This small molecule binds to this protein.
Small molecule (SMILES): OC[C@H]1O[C@@H](O)[C@H](O)[C@@H](O)[C@H]1O

Binding-site contacts:
Ligand atom C5 contacts residue MET192 of chain 1.A at 3.9 Å (hydrophobic).
Ligand atom O6 contacts residue GLU50 of chain 1.A at 2.8 Å (salt-bridge).
Ligand atom O4 contacts residue ASP53 of chain 1.A at 2.8 Å (salt-bridge).
Ligand atom C1 contacts residue ASP193 of chain 1.A at 3.9 Å.
Ligand atom O6 contacts residue HIS51 of chain 1.A at 2.8 Å (h-bond).
Ligand atom O1 contacts residue ASP193 of chain 1.A at 4.3 Å.
Ligand atom C2 contacts residue ASP193 of chain 1.A at 3.7 Å.
Ligand atom C5 contacts residue GLY353 of chain 1.A at 4.1 Å.
Ligand atom C2 contacts residue TYR243 of chain 1.A at 3.5 Å (hydrophobic).
Ligand atom C6 contacts residue GLY353 of chain 1.A at 4.2 Å.
Ligand atom C1 contacts residue TYR243 of chain 1.A at 4.1 Å (hydrophobic).
Ligand atom O4 contacts residue TYR54 of chain 1.A at 3.7 Å.
Ligand atom O1 contacts residue TYR243 of chain 1.A at 4.0 Å.
Ligand atom C5 contacts residue GLU50 of chain 1.A at 4.0 Å.
Ligand atom C4 contacts residue ASP53 of chain 1.A at 3.4 Å.
Ligand atom O3 contacts residue GLY190 of chain 1.A at 3.0 Å (h-bond).
Ligand atom O3 contacts residue CYS189 of chain 1.A at 3.8 Å.
Ligand atom O2 contacts residue CYS189 of chain 1.A at 3.4 Å.
Ligand atom C5 contacts residue GLY352 of chain 1.A at 4.1 Å.
Ligand atom O6 contacts residue MET192 of chain 1.A at 3.7 Å.
Ligand atom C1 contacts residue ARG44 of chain 1.A at 4.1 Å.
Ligand atom O5 contacts residue GLY353 of chain 1.A at 3.4 Å.
Ligand atom C6 contacts residue GLY352 of chain 1.A at 3.9 Å.
Ligand atom C6 contacts residue GLU50 of chain 1.A at 3.5 Å.
Ligand atom C6 contacts residue HIS51 of chain 1.A at 3.6 Å.
Ligand atom C3 contacts residue TYR243 of chain 1.A at 3.8 Å (hydrophobic).
Ligand atom O3 contacts residue TYR243 of chain 1.A at 3.5 Å (h-bond).
Ligand atom C3 contacts residue ASP193 of chain 1.A at 3.8 Å.
Ligand atom O2 contacts residue ASP193 of chain 1.A at 2.8 Å (salt-bridge).
Ligand atom C4 contacts residue MET192 of chain 1.A at 3.7 Å (hydrophobic).
Ligand atom O5 contacts residue GLY352 of chain 1.A at 3.9 Å.
Ligand atom C4 contacts residue TYR243 of chain 1.A at 3.7 Å (hydrophobic).
Ligand atom O1 contacts residue GLY353 of chain 1.A at 3.7 Å.
Ligand atom O5 contacts residue TYR243 of chain 1.A at 3.5 Å.
Ligand atom O4 contacts residue TYR243 of chain 1.A at 2.7 Å (h-bond).
Ligand atom C3 contacts residue MET192 of chain 1.A at 4.0 Å (hydrophobic).
Ligand atom C2 contacts residue CYS189 of chain 1.A at 4.1 Å (hydrophobic).
Ligand atom C1 contacts residue GLY353 of chain 1.A at 3.9 Å.
Ligand atom C3 contacts residue ASP53 of chain 1.A at 3.5 Å.
Ligand atom O3 contacts residue ASP53 of chain 1.A at 2.7 Å (salt-bridge).

Sequence of chain 1.A:
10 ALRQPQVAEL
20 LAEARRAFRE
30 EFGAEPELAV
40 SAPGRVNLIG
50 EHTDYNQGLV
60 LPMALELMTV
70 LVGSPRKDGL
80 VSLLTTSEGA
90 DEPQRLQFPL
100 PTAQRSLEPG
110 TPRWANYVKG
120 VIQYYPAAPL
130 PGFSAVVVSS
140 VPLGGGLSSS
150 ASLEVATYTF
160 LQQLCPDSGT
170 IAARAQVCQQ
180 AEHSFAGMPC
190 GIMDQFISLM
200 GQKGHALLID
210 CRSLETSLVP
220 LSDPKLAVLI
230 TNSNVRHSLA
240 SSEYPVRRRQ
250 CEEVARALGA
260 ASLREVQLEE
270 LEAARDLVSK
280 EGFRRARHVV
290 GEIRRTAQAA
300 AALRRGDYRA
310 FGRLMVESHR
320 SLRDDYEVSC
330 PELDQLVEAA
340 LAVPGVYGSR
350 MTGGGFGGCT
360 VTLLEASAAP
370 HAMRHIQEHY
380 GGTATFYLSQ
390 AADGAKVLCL